The small molecule below binds the protein below.
Small molecule (SMILES): CC(=O)N[C@@H]1[C@@H](O)[C@H](O)[C@@H](CO)O[C@H]1O

Binding-site contacts:
Ligand atom O5 contacts residue LYS88 of chain 1.C at 3.7 Å.
Ligand atom O7 contacts residue ASP200 of chain 1.C at 3.7 Å.
Ligand atom C8 contacts residue ASP200 of chain 1.C at 4.2 Å.
Ligand atom O7 contacts residue ASN92 of chain 1.C at 3.8 Å.
Ligand atom C6 contacts residue ASP85 of chain 1.C at 4.3 Å.
Ligand atom O5 contacts residue ASN92 of chain 1.C at 2.4 Å (h-bond).
Ligand atom C1 contacts residue ASN92 of chain 1.C at 1.4 Å.
Ligand atom O6 contacts residue LEU500 of chain 1.C at 4.2 Å.
Ligand atom C1 contacts residue ASP200 of chain 1.C at 3.8 Å.
Ligand atom O6 contacts residue ASP85 of chain 1.C at 3.9 Å.
Ligand atom C5 contacts residue ASN92 of chain 1.C at 3.7 Å.
Ligand atom C6 contacts residue LYS88 of chain 1.C at 3.6 Å.
Ligand atom C7 contacts residue ASP200 of chain 1.C at 3.8 Å.
Ligand atom C7 contacts residue ASN92 of chain 1.C at 3.6 Å.
Ligand atom O5 contacts residue LEU89 of chain 1.C at 4.1 Å.
Ligand atom O6 contacts residue LYS88 of chain 1.C at 4.2 Å.
Ligand atom C5 contacts residue LYS88 of chain 1.C at 4.2 Å.
Ligand atom C1 contacts residue LYS88 of chain 1.C at 4.3 Å.
Ligand atom N2 contacts residue ASP200 of chain 1.C at 4.2 Å.
Ligand atom C8 contacts residue GLU199 of chain 1.C at 3.4 Å.
Ligand atom C3 contacts residue ASN92 of chain 1.C at 3.9 Å.
Ligand atom C2 contacts residue ASN92 of chain 1.C at 2.5 Å.
Ligand atom C4 contacts residue LYS88 of chain 1.C at 4.3 Å.
Ligand atom C6 contacts residue LEU89 of chain 1.C at 4.3 Å (hydrophobic).
Ligand atom C4 contacts residue ASN92 of chain 1.C at 4.3 Å.
Ligand atom N2 contacts residue ASN92 of chain 1.C at 3.0 Å (h-bond).
Ligand atom O6 contacts residue LEU89 of chain 1.C at 4.0 Å.

Sequence of chain 1.C:
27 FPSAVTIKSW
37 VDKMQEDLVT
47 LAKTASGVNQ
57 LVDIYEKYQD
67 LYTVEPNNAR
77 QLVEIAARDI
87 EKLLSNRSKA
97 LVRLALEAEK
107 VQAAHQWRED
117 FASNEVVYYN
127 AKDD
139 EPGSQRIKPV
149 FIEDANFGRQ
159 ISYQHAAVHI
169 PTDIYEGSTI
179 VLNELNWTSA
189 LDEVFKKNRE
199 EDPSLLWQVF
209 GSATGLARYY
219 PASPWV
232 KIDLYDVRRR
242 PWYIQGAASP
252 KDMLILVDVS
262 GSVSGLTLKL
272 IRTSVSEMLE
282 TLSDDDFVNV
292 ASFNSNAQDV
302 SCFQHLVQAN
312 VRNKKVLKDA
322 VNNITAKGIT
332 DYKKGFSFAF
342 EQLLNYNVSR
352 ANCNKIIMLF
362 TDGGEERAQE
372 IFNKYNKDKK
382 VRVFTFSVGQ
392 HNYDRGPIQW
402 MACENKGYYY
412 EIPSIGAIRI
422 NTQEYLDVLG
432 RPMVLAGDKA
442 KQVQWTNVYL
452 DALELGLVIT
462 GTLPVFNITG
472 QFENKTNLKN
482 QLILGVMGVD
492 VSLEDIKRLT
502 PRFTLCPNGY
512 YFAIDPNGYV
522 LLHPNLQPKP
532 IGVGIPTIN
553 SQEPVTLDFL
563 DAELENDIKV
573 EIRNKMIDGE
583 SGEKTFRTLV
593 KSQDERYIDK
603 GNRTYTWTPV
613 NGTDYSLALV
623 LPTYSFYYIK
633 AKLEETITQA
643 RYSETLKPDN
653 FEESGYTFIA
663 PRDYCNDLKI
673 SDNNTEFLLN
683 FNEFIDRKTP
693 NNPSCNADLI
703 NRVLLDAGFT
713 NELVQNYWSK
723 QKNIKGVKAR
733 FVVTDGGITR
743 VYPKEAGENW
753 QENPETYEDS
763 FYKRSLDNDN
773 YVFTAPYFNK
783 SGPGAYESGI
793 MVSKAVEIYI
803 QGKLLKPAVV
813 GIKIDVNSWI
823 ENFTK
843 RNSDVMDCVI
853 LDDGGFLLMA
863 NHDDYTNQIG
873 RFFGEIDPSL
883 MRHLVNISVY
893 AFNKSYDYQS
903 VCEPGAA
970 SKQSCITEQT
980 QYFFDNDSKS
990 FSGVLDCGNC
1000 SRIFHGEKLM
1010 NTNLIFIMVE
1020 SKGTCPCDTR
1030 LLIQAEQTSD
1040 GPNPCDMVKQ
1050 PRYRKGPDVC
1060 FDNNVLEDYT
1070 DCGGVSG